Binding-site contacts:
Ligand atom C4 contacts residue ASN173 of chain 1.A at 4.2 Å.
Ligand atom C5 contacts residue THR210 of chain 1.A at 3.7 Å.
Ligand atom C1 contacts residue ASN173 of chain 1.A at 1.4 Å.
Ligand atom O3 contacts residue SER23 of chain 1.A at 4.5 Å.
Ligand atom C5 contacts residue ASN173 of chain 1.A at 3.6 Å.
Ligand atom N2 contacts residue TYR24 of chain 1.A at 4.5 Å.
Ligand atom C8 contacts residue ASN173 of chain 1.A at 4.4 Å.
Ligand atom C7 contacts residue ASN173 of chain 1.A at 3.2 Å.
Ligand atom C3 contacts residue SER23 of chain 1.A at 4.3 Å.
Ligand atom C2 contacts residue ASN173 of chain 1.A at 2.5 Å.
Ligand atom C7 contacts residue SER23 of chain 1.A at 3.5 Å.
Ligand atom O6 contacts residue THR210 of chain 1.A at 4.0 Å.
Ligand atom N2 contacts residue SER23 of chain 1.A at 3.0 Å (h-bond).
Ligand atom O5 contacts residue THR210 of chain 1.A at 3.3 Å (h-bond).
Ligand atom C3 contacts residue ASN173 of chain 1.A at 3.8 Å.
Ligand atom C7 contacts residue TYR24 of chain 1.A at 4.3 Å (hydrophobic).
Ligand atom C2 contacts residue SER23 of chain 1.A at 4.2 Å.
Ligand atom C6 contacts residue THR210 of chain 1.A at 3.7 Å.
Ligand atom O3 contacts residue ARG49 of chain 1.A at 2.9 Å (salt-bridge).
Ligand atom C1 contacts residue THR210 of chain 1.A at 3.9 Å.
Ligand atom O7 contacts residue ARG25 of chain 1.A at 2.7 Å (salt-bridge).
Ligand atom C8 contacts residue ARG49 of chain 1.A at 4.2 Å.
Ligand atom C8 contacts residue TYR24 of chain 1.A at 3.8 Å (hydrophobic).
Ligand atom C8 contacts residue THR47 of chain 1.A at 4.0 Å.
Ligand atom C7 contacts residue ARG49 of chain 1.A at 4.1 Å.
Ligand atom N2 contacts residue ASN173 of chain 1.A at 2.9 Å (h-bond).
Ligand atom C8 contacts residue ARG25 of chain 1.A at 3.7 Å.
Ligand atom O5 contacts residue ASN173 of chain 1.A at 2.4 Å (h-bond).
Ligand atom C7 contacts residue ARG25 of chain 1.A at 3.5 Å.
Ligand atom C3 contacts residue ARG49 of chain 1.A at 4.0 Å.
Ligand atom O7 contacts residue ASN173 of chain 1.A at 3.2 Å (h-bond).
Ligand atom N2 contacts residue ARG49 of chain 1.A at 4.2 Å.
Ligand atom C8 contacts residue SER23 of chain 1.A at 3.0 Å.

Sequence of chain 1.A:
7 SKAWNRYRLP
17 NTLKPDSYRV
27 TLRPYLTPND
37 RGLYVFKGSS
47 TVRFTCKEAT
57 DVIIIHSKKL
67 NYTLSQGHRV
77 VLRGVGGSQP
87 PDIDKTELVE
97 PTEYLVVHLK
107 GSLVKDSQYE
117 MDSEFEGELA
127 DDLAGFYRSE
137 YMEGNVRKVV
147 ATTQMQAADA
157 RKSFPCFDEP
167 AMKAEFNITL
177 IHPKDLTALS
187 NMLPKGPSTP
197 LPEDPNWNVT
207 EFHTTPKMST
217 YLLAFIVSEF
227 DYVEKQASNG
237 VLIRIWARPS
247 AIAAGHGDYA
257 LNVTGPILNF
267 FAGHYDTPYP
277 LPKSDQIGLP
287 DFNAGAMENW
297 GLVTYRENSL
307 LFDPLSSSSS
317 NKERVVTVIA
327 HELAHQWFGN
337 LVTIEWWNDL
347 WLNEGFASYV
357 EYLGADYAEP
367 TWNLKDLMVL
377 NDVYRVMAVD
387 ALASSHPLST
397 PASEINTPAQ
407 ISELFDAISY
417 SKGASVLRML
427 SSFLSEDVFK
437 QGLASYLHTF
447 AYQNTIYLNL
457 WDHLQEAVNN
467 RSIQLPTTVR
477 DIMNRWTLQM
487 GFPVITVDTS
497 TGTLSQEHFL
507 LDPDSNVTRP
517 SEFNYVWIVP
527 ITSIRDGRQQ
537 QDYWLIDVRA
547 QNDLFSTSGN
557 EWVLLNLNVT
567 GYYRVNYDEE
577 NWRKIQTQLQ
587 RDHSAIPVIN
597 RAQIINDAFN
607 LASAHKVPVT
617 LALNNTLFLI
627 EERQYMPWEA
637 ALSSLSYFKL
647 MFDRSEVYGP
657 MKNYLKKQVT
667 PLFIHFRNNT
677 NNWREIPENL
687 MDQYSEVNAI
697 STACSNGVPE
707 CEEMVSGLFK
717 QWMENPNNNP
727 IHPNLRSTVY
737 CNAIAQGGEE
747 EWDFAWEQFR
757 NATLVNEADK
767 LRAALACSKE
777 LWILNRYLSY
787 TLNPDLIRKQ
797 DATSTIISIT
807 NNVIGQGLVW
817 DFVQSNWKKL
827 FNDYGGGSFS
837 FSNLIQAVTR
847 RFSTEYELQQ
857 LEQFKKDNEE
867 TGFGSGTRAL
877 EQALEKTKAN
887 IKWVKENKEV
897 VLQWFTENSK

A small-molecule ligand and the protein it binds are described below.
Small molecule (SMILES): CC(=O)N[C@@H]1[C@@H](O)[C@H](O)[C@@H](CO)O[C@H]1O